This protein binds this small molecule.
Small molecule (SMILES): CC[C@H](C)[C@H](N)C(=O)N[C@@H](CO)C(=O)N[C@@H](CCC(=O)O)C(=O)N[C@H](C=O)C(C)C

Binding-site contacts:
Ligand atom OE2 contacts residue VAL4 of chain 19.E at 3.6 Å.
Ligand atom CG2 contacts residue VAL4 of chain 19.E at 3.4 Å (hydrophobic).
Ligand atom C contacts residue ALA2 of chain 19.E at 4.2 Å (hydrophobic).
Ligand atom CA contacts residue VAL4 of chain 19.E at 4.0 Å (hydrophobic).
Ligand atom N contacts residue ALA2 of chain 19.E at 4.3 Å.
Ligand atom O contacts residue VAL4 of chain 19.E at 4.4 Å.
Ligand atom N contacts residue GLN3 of chain 19.E at 4.5 Å.
Ligand atom CB contacts residue ALA2 of chain 19.E at 4.0 Å (hydrophobic).
Ligand atom CG1 contacts residue GLN3 of chain 19.E at 3.0 Å.
Ligand atom C contacts residue VAL4 of chain 19.E at 4.4 Å (hydrophobic).
Ligand atom C contacts residue VAL4 of chain 19.E at 3.5 Å (hydrophobic).
Ligand atom C contacts residue VAL4 of chain 19.E at 4.5 Å (hydrophobic).
Ligand atom CB contacts residue ALA2 of chain 19.E at 3.5 Å (hydrophobic).
Ligand atom CG2 contacts residue SER5 of chain 19.E at 3.2 Å.
Ligand atom CA contacts residue VAL4 of chain 19.E at 3.5 Å (hydrophobic).
Ligand atom CB contacts residue GLN3 of chain 19.E at 4.1 Å.
Ligand atom O contacts residue GLN3 of chain 19.E at 3.0 Å (h-bond).
Ligand atom OG contacts residue GLN3 of chain 19.E at 3.3 Å (h-bond).
Ligand atom O contacts residue VAL4 of chain 19.E at 4.2 Å.
Ligand atom C contacts residue GLN3 of chain 19.E at 3.8 Å.
Ligand atom CD contacts residue VAL4 of chain 19.E at 3.8 Å (hydrophobic).
Ligand atom CA contacts residue GLN3 of chain 19.E at 4.3 Å.
Ligand atom CB contacts residue GLN3 of chain 19.E at 3.6 Å.
Ligand atom N contacts residue ALA2 of chain 19.E at 2.8 Å (h-bond).
Ligand atom OE1 contacts residue VAL4 of chain 19.E at 3.3 Å (h-bond).
Ligand atom CB contacts residue VAL4 of chain 19.E at 4.2 Å (hydrophobic).
Ligand atom N contacts residue VAL4 of chain 19.E at 4.1 Å.
Ligand atom CA contacts residue ALA2 of chain 19.E at 3.8 Å (hydrophobic).
Ligand atom N contacts residue VAL4 of chain 19.E at 3.0 Å (h-bond).
Ligand atom CG2 contacts residue ALA2 of chain 19.E at 4.3 Å (hydrophobic).
Ligand atom CB contacts residue VAL4 of chain 19.E at 4.0 Å (hydrophobic).
Ligand atom C contacts residue ALA2 of chain 19.E at 3.6 Å (hydrophobic).
Ligand atom CA contacts residue ALA2 of chain 19.E at 3.4 Å (hydrophobic).
Ligand atom CG2 contacts residue GLN3 of chain 19.E at 3.9 Å.

Sequence of chain 19.E:
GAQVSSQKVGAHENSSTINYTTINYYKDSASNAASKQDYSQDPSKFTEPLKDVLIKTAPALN